Binding-site contacts:
Ligand atom C3 contacts residue PRO41 of chain 1.A at 4.3 Å (hydrophobic).
Ligand atom C9 contacts residue LEU53 of chain 1.A at 3.7 Å (hydrophobic).
Ligand atom C5 contacts residue ILE105 of chain 1.A at 4.2 Å (hydrophobic).
Ligand atom C contacts residue MET108 of chain 1.A at 3.9 Å (hydrophobic).
Ligand atom S contacts residue PRO41 of chain 1.A at 3.7 Å.
Ligand atom C4 contacts residue LEU53 of chain 1.A at 4.2 Å (hydrophobic).
Ligand atom N2 contacts residue ILE105 of chain 1.A at 3.6 Å.
Ligand atom C2 contacts residue TRP40 of chain 1.A at 3.9 Å (hydrophobic).
Ligand atom C contacts residue TRP40 of chain 1.A at 3.9 Å (hydrophobic).
Ligand atom C4 contacts residue LEU51 of chain 1.A at 3.6 Å (hydrophobic).
Ligand atom N contacts residue ILE105 of chain 1.A at 3.7 Å.
Ligand atom C7 contacts residue VAL46 of chain 1.A at 3.9 Å (hydrophobic).
Ligand atom C7 contacts residue PRO41 of chain 1.A at 3.3 Å (hydrophobic).
Ligand atom N contacts residue ASN99 of chain 1.A at 3.8 Å.
Ligand atom C6 contacts residue ILE105 of chain 1.A at 3.9 Å (hydrophobic).
Ligand atom C8 contacts residue ILE105 of chain 1.A at 4.2 Å (hydrophobic).
Ligand atom C8 contacts residue ASN99 of chain 1.A at 4.0 Å.
Ligand atom C1 contacts residue ILE105 of chain 1.A at 4.0 Å (hydrophobic).
Ligand atom C2 contacts residue ILE105 of chain 1.A at 3.8 Å (hydrophobic).
Ligand atom N contacts residue CYS95 of chain 1.A at 4.1 Å.
Ligand atom C3 contacts residue ILE105 of chain 1.A at 3.8 Å (hydrophobic).
Ligand atom N1 contacts residue ILE105 of chain 1.A at 4.1 Å.
Ligand atom C1 contacts residue TRP40 of chain 1.A at 4.3 Å (hydrophobic).
Ligand atom C5 contacts residue VAL46 of chain 1.A at 4.3 Å (hydrophobic).
Ligand atom C7 contacts residue PHE42 of chain 1.A at 3.9 Å (hydrophobic).
Ligand atom C8 contacts residue LEU53 of chain 1.A at 4.3 Å (hydrophobic).
Ligand atom O contacts residue ILE105 of chain 1.A at 3.9 Å.
Ligand atom C10 contacts residue ILE105 of chain 1.A at 3.7 Å (hydrophobic).
Ligand atom C7 contacts residue ILE105 of chain 1.A at 4.1 Å (hydrophobic).
Ligand atom S contacts residue LEU51 of chain 1.A at 4.0 Å.
Ligand atom O contacts residue TYR56 of chain 1.A at 4.2 Å.
Ligand atom O contacts residue ASN99 of chain 1.A at 3.0 Å (h-bond).
Ligand atom C9 contacts residue ASN99 of chain 1.A at 3.5 Å.
Ligand atom O contacts residue TYR98 of chain 1.A at 4.3 Å.
Ligand atom C6 contacts residue VAL46 of chain 1.A at 4.0 Å (hydrophobic).
Ligand atom S contacts residue ILE105 of chain 1.A at 4.4 Å.
Ligand atom C9 contacts residue TYR98 of chain 1.A at 3.9 Å (hydrophobic).
Ligand atom C2 contacts residue PRO41 of chain 1.A at 4.1 Å (hydrophobic).

This small molecule binds to this protein.
Small molecule (SMILES): Cc1cc(SCc2c(C)noc2C)ncn1

Sequence of chain 1.A:
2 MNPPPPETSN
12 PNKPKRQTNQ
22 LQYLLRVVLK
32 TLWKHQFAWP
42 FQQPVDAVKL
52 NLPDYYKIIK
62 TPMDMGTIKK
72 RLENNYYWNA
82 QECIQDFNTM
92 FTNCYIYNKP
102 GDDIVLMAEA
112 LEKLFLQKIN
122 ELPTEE